Sequence of chain 1.C:
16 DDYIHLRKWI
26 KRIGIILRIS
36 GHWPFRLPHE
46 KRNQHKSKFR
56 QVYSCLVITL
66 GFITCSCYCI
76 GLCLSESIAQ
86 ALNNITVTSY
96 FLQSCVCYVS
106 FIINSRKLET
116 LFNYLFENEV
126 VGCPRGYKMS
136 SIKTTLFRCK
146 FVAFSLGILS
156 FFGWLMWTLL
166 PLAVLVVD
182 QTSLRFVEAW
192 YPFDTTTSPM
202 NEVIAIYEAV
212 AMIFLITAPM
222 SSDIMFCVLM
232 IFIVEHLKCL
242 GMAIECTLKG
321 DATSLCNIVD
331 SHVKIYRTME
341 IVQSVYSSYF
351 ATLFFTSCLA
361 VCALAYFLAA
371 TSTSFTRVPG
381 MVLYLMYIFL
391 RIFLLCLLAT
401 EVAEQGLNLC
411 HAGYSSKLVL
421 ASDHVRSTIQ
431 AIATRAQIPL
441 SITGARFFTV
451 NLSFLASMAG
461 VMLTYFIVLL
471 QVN

The protein below binds the small molecule below.
Small molecule (SMILES): CCN(CC)C(=O)c1cccc(C)c1

Binding-site contacts:
Ligand atom CAF contacts residue TYR384 of chain 1.C at 3.6 Å (hydrophobic).
Ligand atom CAD contacts residue TYR387 of chain 1.C at 4.2 Å (hydrophobic).
Ligand atom CAK contacts residue MET213 of chain 1.C at 3.6 Å (hydrophobic).
Ligand atom CAH contacts residue TRP162 of chain 1.C at 4.5 Å (hydrophobic).
Ligand atom OAN contacts residue TRP162 of chain 1.C at 3.7 Å.
Ligand atom CAI contacts residue VAL92 of chain 1.C at 3.8 Å (hydrophobic).
Ligand atom CAH contacts residue ILE217 of chain 1.C at 3.5 Å (hydrophobic).
Ligand atom OAN contacts residue ILE217 of chain 1.C at 3.3 Å.
Ligand atom CAE contacts residue TYR384 of chain 1.C at 3.8 Å (hydrophobic).
Ligand atom OAN contacts residue GLY158 of chain 1.C at 3.9 Å.
Ligand atom CAI contacts residue MET213 of chain 1.C at 3.7 Å (hydrophobic).
Ligand atom CAG contacts residue TYR387 of chain 1.C at 3.6 Å (hydrophobic).
Ligand atom CAJ contacts residue TYR95 of chain 1.C at 4.0 Å (hydrophobic).
Ligand atom CAG contacts residue SER155 of chain 1.C at 3.7 Å.
Ligand atom CAK contacts residue ILE217 of chain 1.C at 3.9 Å (hydrophobic).
Ligand atom CAI contacts residue TRP162 of chain 1.C at 3.4 Å (hydrophobic).
Ligand atom CAF contacts residue GLY158 of chain 1.C at 3.9 Å.
Ligand atom CAL contacts residue TYR384 of chain 1.C at 3.5 Å (hydrophobic).
Ligand atom CAC contacts residue GLY158 of chain 1.C at 4.0 Å.
Ligand atom CAC contacts residue TYR384 of chain 1.C at 4.0 Å (hydrophobic).
Ligand atom CAA contacts residue ILE217 of chain 1.C at 4.2 Å (hydrophobic).
Ligand atom OAN contacts residue TRP159 of chain 1.C at 3.8 Å.
Ligand atom CAG contacts residue ILE217 of chain 1.C at 4.4 Å (hydrophobic).
Ligand atom CAB contacts residue TRP159 of chain 1.C at 4.5 Å (hydrophobic).
Ligand atom CAB contacts residue ILE217 of chain 1.C at 3.9 Å (hydrophobic).
Ligand atom CAK contacts residue VAL92 of chain 1.C at 4.2 Å (hydrophobic).
Ligand atom CAK contacts residue PHE96 of chain 1.C at 4.4 Å (hydrophobic).
Ligand atom CAA contacts residue GLY158 of chain 1.C at 4.2 Å.
Ligand atom CAJ contacts residue TYR384 of chain 1.C at 4.3 Å (hydrophobic).
Ligand atom CAA contacts residue TRP159 of chain 1.C at 4.4 Å (hydrophobic).
Ligand atom CAE contacts residue TYR387 of chain 1.C at 4.1 Å (hydrophobic).
Ligand atom CAF contacts residue LEU383 of chain 1.C at 4.4 Å (hydrophobic).
Ligand atom CAE contacts residue GLY158 of chain 1.C at 4.1 Å.
Ligand atom NAM contacts residue ILE217 of chain 1.C at 3.8 Å.
Ligand atom CAC contacts residue TRP162 of chain 1.C at 4.3 Å (hydrophobic).
Ligand atom CAD contacts residue TYR384 of chain 1.C at 4.3 Å (hydrophobic).